The small molecule below binds the protein below.
Small molecule (SMILES): CCCCCCNC(=S)SC[C@H](NC(=O)CC[C@@H](N)C(=O)O)C(=O)NCC(=O)O

Sequence of chain 1.A:
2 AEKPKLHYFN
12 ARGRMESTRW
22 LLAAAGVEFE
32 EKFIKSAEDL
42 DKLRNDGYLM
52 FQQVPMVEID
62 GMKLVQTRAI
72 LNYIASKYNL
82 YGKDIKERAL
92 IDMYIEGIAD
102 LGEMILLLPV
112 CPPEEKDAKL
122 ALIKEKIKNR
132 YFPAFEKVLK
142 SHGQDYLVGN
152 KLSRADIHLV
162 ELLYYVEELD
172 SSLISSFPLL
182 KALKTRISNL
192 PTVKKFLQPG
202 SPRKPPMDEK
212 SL

Binding-site contacts:
Ligand atom C14 contacts residue ARG45 of chain 1.A at 4.0 Å.
Ligand atom C1 contacts residue GLN54 of chain 1.A at 3.9 Å.
Ligand atom C6 contacts residue TYR9 of chain 1.A at 3.9 Å (hydrophobic).
Ligand atom O1 contacts residue VAL55 of chain 1.A at 3.3 Å (h-bond).
Ligand atom O2 contacts residue GLN54 of chain 1.A at 2.9 Å (h-bond).
Ligand atom C1 contacts residue VAL55 of chain 1.A at 3.2 Å (hydrophobic).
Ligand atom O2 contacts residue ARG131 of chain 1.B at 3.1 Å (salt-bridge).
Ligand atom C2 contacts residue GLN54 of chain 1.A at 3.7 Å.
Ligand atom C contacts residue ASP101 of chain 1.B at 3.8 Å.
Ligand atom O3 contacts residue ARG131 of chain 1.B at 2.8 Å (salt-bridge).
Ligand atom C4 contacts residue VAL55 of chain 1.A at 3.6 Å (hydrophobic).
Ligand atom O contacts residue GLN54 of chain 1.A at 3.3 Å (h-bond).
Ligand atom N2 contacts residue GLN54 of chain 1.A at 3.6 Å.
Ligand atom C13 contacts residue GLN54 of chain 1.A at 3.9 Å.
Ligand atom C15 contacts residue GLN67 of chain 1.A at 3.6 Å.
Ligand atom C15 contacts residue ASP101 of chain 1.B at 3.7 Å.
Ligand atom C5 contacts residue TYR9 of chain 1.A at 3.7 Å (hydrophobic).
Ligand atom C16 contacts residue GLN67 of chain 1.A at 3.5 Å.
Ligand atom C3 contacts residue VAL55 of chain 1.A at 3.4 Å (hydrophobic).
Ligand atom O4 contacts residue THR68 of chain 1.A at 3.1 Å (h-bond).
Ligand atom C10 contacts residue VAL111 of chain 1.A at 3.3 Å (hydrophobic).
Ligand atom O5 contacts residue GLN67 of chain 1.A at 3.8 Å.
Ligand atom O3 contacts residue ARG45 of chain 1.A at 3.3 Å (salt-bridge).
Ligand atom O4 contacts residue GLN67 of chain 1.A at 3.5 Å.
Ligand atom C16 contacts residue THR68 of chain 1.A at 3.5 Å.
Ligand atom N3 contacts residue GLN67 of chain 1.A at 2.9 Å (h-bond).
Ligand atom C12 contacts residue GLN54 of chain 1.A at 3.9 Å.
Ligand atom O1 contacts residue GLN54 of chain 1.A at 3.5 Å.
Ligand atom N1 contacts residue TYR9 of chain 1.A at 3.3 Å (h-bond).
Ligand atom S contacts residue TYR9 of chain 1.A at 3.0 Å (h-bond).
Ligand atom N3 contacts residue ASP101 of chain 1.B at 2.6 Å (salt-bridge).
Ligand atom C12 contacts residue VAL55 of chain 1.A at 3.8 Å (hydrophobic).
Ligand atom O5 contacts residue THR68 of chain 1.A at 3.1 Å (h-bond).
Ligand atom C14 contacts residue GLN54 of chain 1.A at 3.7 Å.
Ligand atom N contacts residue VAL55 of chain 1.A at 2.5 Å (h-bond).
Ligand atom C2 contacts residue VAL55 of chain 1.A at 3.3 Å (hydrophobic).
Ligand atom C13 contacts residue ARG45 of chain 1.A at 3.7 Å.
Ligand atom C14 contacts residue ARG131 of chain 1.B at 3.5 Å.
Ligand atom C contacts residue GLN54 of chain 1.A at 3.4 Å.
Ligand atom C9 contacts residue VAL111 of chain 1.A at 3.3 Å (hydrophobic).

Sequence of chain 1.B:
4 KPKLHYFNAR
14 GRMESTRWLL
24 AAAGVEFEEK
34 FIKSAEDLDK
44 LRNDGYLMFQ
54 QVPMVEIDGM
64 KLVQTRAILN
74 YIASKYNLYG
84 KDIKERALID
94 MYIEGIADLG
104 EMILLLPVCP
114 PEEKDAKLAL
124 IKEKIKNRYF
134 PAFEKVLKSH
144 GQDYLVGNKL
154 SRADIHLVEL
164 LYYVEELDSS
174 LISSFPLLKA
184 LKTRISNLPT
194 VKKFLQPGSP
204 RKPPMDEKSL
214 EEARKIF